This small molecule binds to this protein.
Small molecule (SMILES): CC1=CC[C@@]2(C[C@@H]1O)[C@@H](C(=O)O)CC[C@H]2C(C)C

Sequence of chain 2.D:
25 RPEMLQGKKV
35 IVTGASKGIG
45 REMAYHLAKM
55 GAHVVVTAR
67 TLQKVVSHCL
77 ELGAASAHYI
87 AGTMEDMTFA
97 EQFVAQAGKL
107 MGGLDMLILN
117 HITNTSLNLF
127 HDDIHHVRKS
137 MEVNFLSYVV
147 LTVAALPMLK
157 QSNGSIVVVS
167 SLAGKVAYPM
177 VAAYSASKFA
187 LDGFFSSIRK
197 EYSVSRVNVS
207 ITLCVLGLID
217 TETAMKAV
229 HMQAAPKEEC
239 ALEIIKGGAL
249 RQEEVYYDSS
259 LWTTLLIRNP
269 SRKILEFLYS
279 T

Binding-site contacts:
Ligand atom O1 contacts residue NAP1 of chain 2.K at 4.3 Å.
Ligand atom C3 contacts residue TYR180 of chain 2.D at 4.5 Å (hydrophobic).
Ligand atom C12 contacts residue VAL177 of chain 2.D at 4.0 Å (hydrophobic).
Ligand atom C15 contacts residue TYR180 of chain 2.D at 3.2 Å (hydrophobic).
Ligand atom C15 contacts residue NAP1 of chain 2.K at 3.2 Å.
Ligand atom C6 contacts residue LEU214 of chain 2.D at 3.9 Å (hydrophobic).
Ligand atom C10 contacts residue ALA220 of chain 2.D at 3.8 Å (hydrophobic).
Ligand atom C7 contacts residue TYR174 of chain 2.D at 4.2 Å (hydrophobic).
Ligand atom C10 contacts residue NAP1 of chain 2.K at 3.4 Å.
Ligand atom O2 contacts residue NAP1 of chain 2.K at 2.9 Å.
Ligand atom C5 contacts residue LEU214 of chain 2.D at 3.5 Å (hydrophobic).
Ligand atom C13 contacts residue THR121 of chain 2.D at 3.6 Å.
Ligand atom C14 contacts residue VAL177 of chain 2.D at 3.3 Å (hydrophobic).
Ligand atom O1 contacts residue LEU214 of chain 2.D at 3.9 Å.
Ligand atom O3 contacts residue NAP1 of chain 2.K at 3.7 Å.
Ligand atom C13 contacts residue ALA223 of chain 2.D at 4.4 Å (hydrophobic).
Ligand atom O2 contacts residue LEU212 of chain 2.D at 4.5 Å.
Ligand atom O2 contacts residue TYR180 of chain 2.D at 3.3 Å (h-bond).
Ligand atom O3 contacts residue SER167 of chain 2.D at 4.0 Å.
Ligand atom O2 contacts residue SER167 of chain 2.D at 2.4 Å (h-bond).
Ligand atom C15 contacts residue SER167 of chain 2.D at 3.5 Å.
Ligand atom C11 contacts residue NAP1 of chain 2.K at 3.4 Å.
Ligand atom O3 contacts residue TYR180 of chain 2.D at 2.3 Å (h-bond).
Ligand atom C13 contacts residue VAL177 of chain 2.D at 4.5 Å (hydrophobic).
Ligand atom O1 contacts residue GLY213 of chain 2.D at 4.2 Å.
Ligand atom O1 contacts residue SER167 of chain 2.D at 4.3 Å.
Ligand atom C9 contacts residue ALA220 of chain 2.D at 4.2 Å (hydrophobic).